Binding-site contacts:
Ligand atom C9 contacts residue VAL72 of chain 1.C at 4.0 Å (hydrophobic).
Ligand atom N13 contacts residue VAL72 of chain 1.C at 3.9 Å.
Ligand atom O10 contacts residue SER99 of chain 1.C at 3.4 Å (h-bond).
Ligand atom C9 contacts residue SER99 of chain 1.C at 3.4 Å.
Ligand atom O3 contacts residue GLY70 of chain 1.C at 3.0 Å (h-bond).
Ligand atom C18 contacts residue VAL72 of chain 1.C at 3.8 Å (hydrophobic).
Ligand atom O3 contacts residue GLY69 of chain 1.C at 3.3 Å.
Ligand atom O26 contacts residue GLY128 of chain 1.C at 3.6 Å.
Ligand atom C42 contacts residue ILE144 of chain 1.C at 3.9 Å (hydrophobic).
Ligand atom C22 contacts residue LEU127 of chain 1.C at 3.6 Å (hydrophobic).
Ligand atom O3 contacts residue PRO68 of chain 1.C at 3.8 Å.
Ligand atom O12 contacts residue LEU127 of chain 1.C at 2.8 Å (h-bond).
Ligand atom O19 contacts residue VAL72 of chain 1.C at 3.0 Å (h-bond).
Ligand atom C4 contacts residue SER99 of chain 1.C at 2.4 Å.
Ligand atom N13 contacts residue GLY70 of chain 1.C at 3.0 Å (h-bond).
Ligand atom C18 contacts residue LEU127 of chain 1.C at 3.6 Å (hydrophobic).
Ligand atom C23 contacts residue PRO126 of chain 1.C at 3.9 Å (hydrophobic).
Ligand atom O19 contacts residue SER71 of chain 1.C at 3.7 Å.
Ligand atom C42 contacts residue PRO126 of chain 1.C at 3.5 Å (hydrophobic).
Ligand atom C1 contacts residue SER99 of chain 1.C at 1.3 Å.
Ligand atom C21 contacts residue LEU127 of chain 1.C at 3.8 Å (hydrophobic).
Ligand atom O3 contacts residue SER99 of chain 1.C at 2.2 Å (h-bond).
Ligand atom C11 contacts residue VAL72 of chain 1.C at 3.7 Å (hydrophobic).
Ligand atom C11 contacts residue LEU127 of chain 1.C at 3.9 Å (hydrophobic).
Ligand atom C42 contacts residue THR147 of chain 1.C at 3.7 Å.
Ligand atom C5 contacts residue SER99 of chain 1.C at 3.3 Å.
Ligand atom C9 contacts residue GLY70 of chain 1.C at 3.2 Å.
Ligand atom C23 contacts residue LEU127 of chain 1.C at 3.6 Å (hydrophobic).
Ligand atom C23 contacts residue VAL72 of chain 1.C at 3.9 Å (hydrophobic).
Ligand atom C1 contacts residue MET100 of chain 1.C at 3.4 Å (hydrophobic).
Ligand atom O10 contacts residue VAL72 of chain 1.C at 3.5 Å.
Ligand atom O12 contacts residue PRO126 of chain 1.C at 3.4 Å.
Ligand atom C7 contacts residue GLY70 of chain 1.C at 3.3 Å.
Ligand atom C14 contacts residue LEU127 of chain 1.C at 3.4 Å (hydrophobic).
Ligand atom O3 contacts residue MET100 of chain 1.C at 2.9 Å (h-bond).
Ligand atom N20 contacts residue LEU127 of chain 1.C at 2.9 Å (h-bond).
Ligand atom C24 contacts residue HIS143 of chain 1.C at 3.7 Å.
Ligand atom C6 contacts residue SER99 of chain 1.C at 3.2 Å.
Ligand atom O10 contacts residue MET100 of chain 1.C at 3.5 Å.
Ligand atom C11 contacts residue GLY70 of chain 1.C at 3.6 Å.

Sequence of chain 1.C:
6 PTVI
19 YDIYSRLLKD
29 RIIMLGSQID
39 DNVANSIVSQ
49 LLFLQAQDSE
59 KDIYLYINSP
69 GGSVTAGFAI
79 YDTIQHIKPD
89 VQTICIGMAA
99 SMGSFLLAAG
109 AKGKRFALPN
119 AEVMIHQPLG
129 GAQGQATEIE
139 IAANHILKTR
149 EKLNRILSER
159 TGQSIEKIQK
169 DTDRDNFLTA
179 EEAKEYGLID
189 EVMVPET

A small-molecule ligand and the protein it binds are described below.
Small molecule (SMILES): CC[C@H](C)[C@H](NC(=O)[C@@H](NC(=O)[C@H](O)[C@@H](C=O)C(C)C)C(C)C)C(=O)O